The small molecule below binds the protein below.
Small molecule (SMILES): On1c(-c2ccncc2)c(-c2ccc(F)cc2)c2ncccc21

Sequence of chain 1.A:
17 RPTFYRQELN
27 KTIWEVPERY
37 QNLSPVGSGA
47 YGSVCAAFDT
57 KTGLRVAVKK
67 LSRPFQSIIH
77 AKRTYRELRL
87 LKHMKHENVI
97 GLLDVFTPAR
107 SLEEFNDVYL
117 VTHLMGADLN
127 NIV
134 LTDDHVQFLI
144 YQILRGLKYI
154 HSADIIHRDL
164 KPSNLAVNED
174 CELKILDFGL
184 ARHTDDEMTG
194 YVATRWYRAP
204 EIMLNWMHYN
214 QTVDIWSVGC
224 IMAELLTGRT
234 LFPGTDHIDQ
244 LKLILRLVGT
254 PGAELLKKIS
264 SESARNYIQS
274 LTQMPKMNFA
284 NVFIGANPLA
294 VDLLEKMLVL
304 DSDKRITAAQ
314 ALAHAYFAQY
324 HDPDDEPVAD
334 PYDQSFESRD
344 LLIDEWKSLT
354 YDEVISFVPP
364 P

Binding-site contacts:
Ligand atom C25 contacts residue LYS65 of chain 1.A at 3.8 Å.
Ligand atom C05 contacts residue TYR47 of chain 1.A at 3.6 Å (hydrophobic).
Ligand atom C29 contacts residue LYS65 of chain 1.A at 3.6 Å.
Ligand atom F32 contacts residue LEU98 of chain 1.A at 3.9 Å.
Ligand atom N17 contacts residue MET121 of chain 1.A at 3.0 Å (h-bond).
Ligand atom C28 contacts residue LEU87 of chain 1.A at 4.0 Å (hydrophobic).
Ligand atom N03 contacts residue LEU183 of chain 1.A at 4.0 Å.
Ligand atom C26 contacts residue LYS65 of chain 1.A at 3.8 Å.
Ligand atom F32 contacts residue THR118 of chain 1.A at 3.8 Å.
Ligand atom C15 contacts residue THR118 of chain 1.A at 3.9 Å.
Ligand atom C26 contacts residue ALA63 of chain 1.A at 3.9 Å (hydrophobic).
Ligand atom C04 contacts residue TYR47 of chain 1.A at 3.7 Å (hydrophobic).
Ligand atom C15 contacts residue ALA63 of chain 1.A at 3.8 Å (hydrophobic).
Ligand atom F32 contacts residue VAL117 of chain 1.A at 3.5 Å.
Ligand atom N17 contacts residue LEU120 of chain 1.A at 3.8 Å.
Ligand atom C04 contacts residue LYS65 of chain 1.A at 3.5 Å.
Ligand atom F32 contacts residue LEU116 of chain 1.A at 3.3 Å.
Ligand atom C04 contacts residue LEU183 of chain 1.A at 3.7 Å (hydrophobic).
Ligand atom N17 contacts residue HIS119 of chain 1.A at 3.8 Å.
Ligand atom C19 contacts residue VAL50 of chain 1.A at 4.0 Å (hydrophobic).
Ligand atom C18 contacts residue LEU120 of chain 1.A at 4.0 Å (hydrophobic).
Ligand atom C16 contacts residue MET121 of chain 1.A at 3.6 Å (hydrophobic).
Ligand atom N03 contacts residue LYS65 of chain 1.A at 2.8 Å (salt-bridge).
Ligand atom C28 contacts residue LYS65 of chain 1.A at 4.0 Å.
Ligand atom C02 contacts residue LYS65 of chain 1.A at 3.9 Å.
Ligand atom C26 contacts residue THR118 of chain 1.A at 3.7 Å.
Ligand atom C26 contacts residue LEU116 of chain 1.A at 3.7 Å (hydrophobic).
Ligand atom C27 contacts residue LEU116 of chain 1.A at 3.9 Å (hydrophobic).
Ligand atom C06 contacts residue TYR47 of chain 1.A at 3.8 Å (hydrophobic).
Ligand atom N17 contacts residue ALA63 of chain 1.A at 3.4 Å.
Ligand atom C15 contacts residue LEU179 of chain 1.A at 4.0 Å (hydrophobic).
Ligand atom C16 contacts residue THR118 of chain 1.A at 3.8 Å.
Ligand atom C16 contacts residue HIS119 of chain 1.A at 3.4 Å.
Ligand atom C19 contacts residue ALA63 of chain 1.A at 4.0 Å (hydrophobic).
Ligand atom C27 contacts residue THR118 of chain 1.A at 3.8 Å.
Ligand atom C18 contacts residue MET121 of chain 1.A at 3.9 Å (hydrophobic).
Ligand atom C18 contacts residue ALA63 of chain 1.A at 3.7 Å (hydrophobic).
Ligand atom C24 contacts residue LYS65 of chain 1.A at 3.9 Å.
Ligand atom C28 contacts residue ILE96 of chain 1.A at 4.0 Å (hydrophobic).
Ligand atom C16 contacts residue ALA63 of chain 1.A at 3.4 Å (hydrophobic).